Sequence of chain 1.E:
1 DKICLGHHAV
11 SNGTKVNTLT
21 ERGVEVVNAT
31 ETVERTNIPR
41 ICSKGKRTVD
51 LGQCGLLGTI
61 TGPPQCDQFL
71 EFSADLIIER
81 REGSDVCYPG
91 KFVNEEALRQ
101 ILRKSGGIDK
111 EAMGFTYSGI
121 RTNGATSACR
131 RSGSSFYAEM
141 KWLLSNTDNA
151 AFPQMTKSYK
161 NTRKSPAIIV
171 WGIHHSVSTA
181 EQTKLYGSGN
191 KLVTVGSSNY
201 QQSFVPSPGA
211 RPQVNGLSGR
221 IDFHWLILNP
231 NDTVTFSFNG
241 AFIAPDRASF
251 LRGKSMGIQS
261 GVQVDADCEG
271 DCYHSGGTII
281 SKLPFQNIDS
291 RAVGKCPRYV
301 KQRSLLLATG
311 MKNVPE

The protein below binds the small molecule below.
Small molecule (SMILES): CC(=O)N[C@@H]1[C@@H](O)[C@H](O)[C@@H](CO)O[C@H]1O

Binding-site contacts:
Ligand atom C7 contacts residue ASN231 of chain 1.E at 3.0 Å.
Ligand atom O5 contacts residue ASN231 of chain 1.E at 2.5 Å (h-bond).
Ligand atom C8 contacts residue ASN231 of chain 1.E at 4.5 Å.
Ligand atom O7 contacts residue PRO230 of chain 1.E at 4.4 Å.
Ligand atom N2 contacts residue ASN231 of chain 1.E at 2.9 Å (h-bond).
Ligand atom C3 contacts residue ASN231 of chain 1.E at 3.7 Å.
Ligand atom C2 contacts residue ASN231 of chain 1.E at 2.4 Å.
Ligand atom O7 contacts residue ASN231 of chain 1.E at 2.5 Å (h-bond).
Ligand atom C5 contacts residue ASN231 of chain 1.E at 3.9 Å.
Ligand atom C1 contacts residue ASN231 of chain 1.E at 1.5 Å.
Ligand atom C4 contacts residue ASN231 of chain 1.E at 4.4 Å.